A small-molecule ligand and the protein it binds are described below.
Small molecule (SMILES): NCc1ccc(CNC(=O)[C@@H]2CCCN2C(=O)[C@H](N)Cc2ccccc2)cc1

Binding-site contacts:
Ligand atom N1 contacts residue HIS63 of chain 1.A at 3.7 Å.
Ligand atom C2 contacts residue GLY217 of chain 1.A at 3.3 Å.
Ligand atom C20 contacts residue VAL214 of chain 1.A at 3.6 Å (hydrophobic).
Ligand atom C1 contacts residue TRP216 of chain 1.A at 3.8 Å (hydrophobic).
Ligand atom C contacts residue SER195 of chain 1.A at 3.3 Å.
Ligand atom O contacts residue GLN197 of chain 1.A at 3.1 Å (h-bond).
Ligand atom N contacts residue ASP194 of chain 1.A at 2.7 Å (salt-bridge).
Ligand atom C3 contacts residue TRP216 of chain 1.A at 3.8 Å (hydrophobic).
Ligand atom C21 contacts residue SER195 of chain 1.A at 3.3 Å.
Ligand atom N1 contacts residue SER200 of chain 1.A at 3.7 Å.
Ligand atom C18 contacts residue THR103 of chain 1.A at 3.7 Å.
Ligand atom C5 contacts residue SER200 of chain 1.A at 3.2 Å.
Ligand atom C19 contacts residue LEU104 of chain 1.A at 3.6 Å (hydrophobic).
Ligand atom C5 contacts residue GLN197 of chain 1.A at 3.6 Å.
Ligand atom C8 contacts residue HIS63 of chain 1.A at 3.6 Å.
Ligand atom C20 contacts residue CYS196 of chain 1.A at 3.6 Å (hydrophobic).
Ligand atom C16 contacts residue ASN102 of chain 1.A at 3.4 Å.
Ligand atom C17 contacts residue LEU104 of chain 1.A at 3.4 Å (hydrophobic).
Ligand atom C5 contacts residue SER215 of chain 1.A at 3.8 Å.
Ligand atom O1 contacts residue TRP216 of chain 1.A at 3.1 Å.
Ligand atom C3 contacts residue GLY217 of chain 1.A at 3.7 Å.
Ligand atom N3 contacts residue GLY217 of chain 1.A at 3.3 Å (h-bond).
Ligand atom C contacts residue GLY227 of chain 1.A at 3.8 Å.
Ligand atom C18 contacts residue LEU104 of chain 1.A at 3.2 Å (hydrophobic).
Ligand atom C21 contacts residue CYS196 of chain 1.A at 3.6 Å (hydrophobic).
Ligand atom N contacts residue GLY219 of chain 1.A at 3.0 Å (h-bond).
Ligand atom C17 contacts residue THR103 of chain 1.A at 3.7 Å.
Ligand atom C19 contacts residue TRP216 of chain 1.A at 3.4 Å (hydrophobic).
Ligand atom C3 contacts residue GLN197 of chain 1.A at 3.1 Å.
Ligand atom N1 contacts residue SER215 of chain 1.A at 2.9 Å (h-bond).
Ligand atom C17 contacts residue ASN102 of chain 1.A at 3.2 Å.
Ligand atom N contacts residue CYS220 of chain 1.A at 3.7 Å.
Ligand atom N contacts residue SER195 of chain 1.A at 2.7 Å (h-bond).
Ligand atom O1 contacts residue GLY217 of chain 1.A at 3.3 Å (h-bond).
Ligand atom C7 contacts residue SER215 of chain 1.A at 3.7 Å.
Ligand atom C4 contacts residue GLN197 of chain 1.A at 3.6 Å.
Ligand atom C6 contacts residue SER215 of chain 1.A at 3.8 Å.
Ligand atom C contacts residue ASP194 of chain 1.A at 3.6 Å.
Ligand atom C2 contacts residue TRP216 of chain 1.A at 3.4 Å (hydrophobic).
Ligand atom C21 contacts residue VAL214 of chain 1.A at 3.8 Å (hydrophobic).

Sequence of chain 1.A:
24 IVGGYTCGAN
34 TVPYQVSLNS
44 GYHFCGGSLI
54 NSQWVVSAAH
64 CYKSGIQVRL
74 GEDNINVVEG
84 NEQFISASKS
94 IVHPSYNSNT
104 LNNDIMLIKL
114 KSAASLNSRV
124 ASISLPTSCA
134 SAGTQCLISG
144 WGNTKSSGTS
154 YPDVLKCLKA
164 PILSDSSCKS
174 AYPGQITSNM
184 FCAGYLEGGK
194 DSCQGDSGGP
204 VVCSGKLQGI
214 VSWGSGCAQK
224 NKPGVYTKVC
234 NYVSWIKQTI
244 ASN